This small molecule binds to this protein.
Small molecule (SMILES): O=C(O)CCCCCC(=O)O

Sequence of chain 2.A:
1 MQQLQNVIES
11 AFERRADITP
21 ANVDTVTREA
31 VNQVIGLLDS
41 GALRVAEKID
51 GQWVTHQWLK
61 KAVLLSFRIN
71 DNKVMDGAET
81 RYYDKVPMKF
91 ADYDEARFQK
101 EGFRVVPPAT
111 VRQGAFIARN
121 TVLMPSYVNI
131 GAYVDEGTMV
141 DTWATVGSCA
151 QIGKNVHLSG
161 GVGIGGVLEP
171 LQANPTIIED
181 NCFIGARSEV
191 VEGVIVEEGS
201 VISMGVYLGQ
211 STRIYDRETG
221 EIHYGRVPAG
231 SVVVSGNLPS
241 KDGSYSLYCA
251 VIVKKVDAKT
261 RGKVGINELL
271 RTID

Binding-site contacts:
Ligand atom C1 contacts residue SCA1 of chain 2.C at 3.9 Å.
Ligand atom O11 contacts residue GLY166 of chain 1.A at 3.5 Å.
Ligand atom O12 contacts residue VAL167 of chain 1.A at 3.4 Å (h-bond).
Ligand atom O12 contacts residue SCA1 of chain 2.C at 4.1 Å.
Ligand atom C7 contacts residue PHE67 of chain 1.A at 3.9 Å (hydrophobic).
Ligand atom O71 contacts residue ARG104 of chain 2.A at 2.9 Å (salt-bridge).
Ligand atom C6 contacts residue MET124 of chain 2.A at 3.8 Å (hydrophobic).
Ligand atom O72 contacts residue LEU270 of chain 2.A at 3.7 Å.
Ligand atom C6 contacts residue LEU168 of chain 1.A at 4.0 Å (hydrophobic).
Ligand atom O11 contacts residue ASN129 of chain 1.A at 3.7 Å.
Ligand atom C4 contacts residue LEU168 of chain 1.A at 4.0 Å (hydrophobic).
Ligand atom C3 contacts residue ASP141 of chain 2.A at 3.8 Å.
Ligand atom C5 contacts residue MET124 of chain 2.A at 3.9 Å (hydrophobic).
Ligand atom O12 contacts residue SER148 of chain 1.A at 3.4 Å (h-bond).
Ligand atom C7 contacts residue ARG112 of chain 1.A at 3.5 Å.
Ligand atom O12 contacts residue GLU169 of chain 1.A at 2.9 Å (salt-bridge).
Ligand atom O12 contacts residue GLY166 of chain 1.A at 3.7 Å.
Ligand atom C5 contacts residue LEU270 of chain 2.A at 4.1 Å (hydrophobic).
Ligand atom C2 contacts residue SCA1 of chain 2.C at 3.6 Å.
Ligand atom O12 contacts residue LEU168 of chain 1.A at 2.7 Å (h-bond).
Ligand atom C1 contacts residue GLY166 of chain 1.A at 3.9 Å.
Ligand atom O72 contacts residue ARG104 of chain 2.A at 2.7 Å (salt-bridge).
Ligand atom O71 contacts residue PHE67 of chain 1.A at 3.5 Å.
Ligand atom O11 contacts residue SER148 of chain 1.A at 2.9 Å (h-bond).
Ligand atom C4 contacts residue ASN129 of chain 1.A at 3.6 Å.
Ligand atom C3 contacts residue GLU169 of chain 1.A at 3.6 Å.
Ligand atom C6 contacts residue ASN129 of chain 1.A at 4.0 Å.
Ligand atom O11 contacts residue SCA1 of chain 2.C at 4.0 Å.
Ligand atom C5 contacts residue MET139 of chain 2.A at 3.5 Å (hydrophobic).
Ligand atom C1 contacts residue LEU168 of chain 1.A at 3.9 Å (hydrophobic).
Ligand atom O71 contacts residue MET124 of chain 2.A at 3.8 Å.
Ligand atom C6 contacts residue ARG112 of chain 1.A at 3.4 Å.
Ligand atom O71 contacts residue ARG112 of chain 1.A at 2.8 Å (salt-bridge).
Ligand atom C2 contacts residue ASP141 of chain 2.A at 3.8 Å.
Ligand atom C2 contacts residue GLU169 of chain 1.A at 3.4 Å.
Ligand atom O72 contacts residue MET139 of chain 2.A at 3.7 Å.
Ligand atom C1 contacts residue SER148 of chain 1.A at 3.5 Å.
Ligand atom C1 contacts residue GLU169 of chain 1.A at 3.9 Å.
Ligand atom C7 contacts residue ARG104 of chain 2.A at 3.5 Å.
Ligand atom C7 contacts residue MET124 of chain 2.A at 3.8 Å (hydrophobic).

Sequence of chain 1.A:
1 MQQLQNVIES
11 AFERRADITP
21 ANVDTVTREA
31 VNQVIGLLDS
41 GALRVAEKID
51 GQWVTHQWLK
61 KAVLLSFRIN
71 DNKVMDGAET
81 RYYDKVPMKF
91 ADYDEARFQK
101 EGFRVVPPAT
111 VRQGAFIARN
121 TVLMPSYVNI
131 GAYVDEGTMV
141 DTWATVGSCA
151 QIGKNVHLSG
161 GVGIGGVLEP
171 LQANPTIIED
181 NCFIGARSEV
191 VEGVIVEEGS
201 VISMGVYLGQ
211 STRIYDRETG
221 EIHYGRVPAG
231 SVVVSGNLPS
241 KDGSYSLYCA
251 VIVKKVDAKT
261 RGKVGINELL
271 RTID